Binding-site contacts:
Ligand atom C2 contacts residue PHE218 of chain 2.A at 3.6 Å (hydrophobic).
Ligand atom O2C contacts residue ASP295 of chain 2.A at 3.2 Å (salt-bridge).
Ligand atom C5 contacts residue LEU200 of chain 2.A at 3.7 Å (hydrophobic).
Ligand atom O6' contacts residue THR126 of chain 2.A at 3.6 Å.
Ligand atom O2 contacts residue ALA216 of chain 2.A at 3.5 Å (h-bond).
Ligand atom C5C contacts residue TYR233 of chain 2.A at 3.0 Å (hydrophobic).
Ligand atom C1' contacts residue ASN179 of chain 2.A at 3.2 Å.
Ligand atom O3C contacts residue ARG231 of chain 2.A at 3.6 Å.
Ligand atom N3 contacts residue LEU215 of chain 2.A at 3.6 Å.
Ligand atom C2 contacts residue ALA216 of chain 2.A at 3.6 Å (hydrophobic).
Ligand atom C6' contacts residue PHE178 of chain 2.A at 3.6 Å (hydrophobic).
Ligand atom N3 contacts residue PHE218 of chain 2.A at 3.3 Å.
Ligand atom O2' contacts residue ASN199 of chain 2.A at 2.8 Å (h-bond).
Ligand atom O4 contacts residue LEU215 of chain 2.A at 3.3 Å.
Ligand atom C4C contacts residue ARG231 of chain 2.A at 3.6 Å.
Ligand atom O1B contacts residue ASN179 of chain 2.A at 3.0 Å (h-bond).
Ligand atom N3 contacts residue ALA216 of chain 2.A at 2.8 Å (h-bond).
Ligand atom C4' contacts residue THR126 of chain 2.A at 3.1 Å.
Ligand atom O2 contacts residue PHE218 of chain 2.A at 3.1 Å (h-bond).
Ligand atom O1B contacts residue ARG231 of chain 2.A at 3.0 Å.
Ligand atom O4' contacts residue THR126 of chain 2.A at 2.6 Å.
Ligand atom C5' contacts residue THR126 of chain 2.A at 3.5 Å.
Ligand atom C6' contacts residue THR126 of chain 2.A at 3.0 Å.
Ligand atom O2 contacts residue ILE217 of chain 2.A at 3.3 Å.
Ligand atom O3' contacts residue TYR149 of chain 2.A at 3.7 Å.
Ligand atom O3A contacts residue ASN179 of chain 2.A at 3.3 Å (h-bond).
Ligand atom O2C contacts residue PHE218 of chain 2.A at 3.6 Å.
Ligand atom C5C contacts residue ARG231 of chain 2.A at 3.5 Å.
Ligand atom O2A contacts residue LEU200 of chain 2.A at 3.3 Å (h-bond).
Ligand atom C4 contacts residue LEU215 of chain 2.A at 3.6 Å (hydrophobic).
Ligand atom C4 contacts residue PHE218 of chain 2.A at 3.6 Å (hydrophobic).
Ligand atom C6 contacts residue LEU200 of chain 2.A at 3.6 Å (hydrophobic).
Ligand atom N1 contacts residue LEU200 of chain 2.A at 3.6 Å.
Ligand atom O1A contacts residue ARG292 of chain 2.A at 3.6 Å (salt-bridge).
Ligand atom O2B contacts residue ARG231 of chain 2.A at 3.3 Å (salt-bridge).
Ligand atom O3' contacts residue VAL86 of chain 2.A at 3.5 Å.
Ligand atom O4 contacts residue ALA216 of chain 2.A at 3.7 Å.
Ligand atom O4C contacts residue LEU200 of chain 2.A at 3.5 Å.
Ligand atom C4C contacts residue TYR233 of chain 2.A at 3.3 Å (hydrophobic).
Ligand atom O2A contacts residue ASN199 of chain 2.A at 3.5 Å.

This small molecule binds to this protein.
Small molecule (SMILES): O=c1ccn([C@@H]2O[C@H](CO[P](=O)(O)O[P](=O)(O)O[C@H]3O[C@H](CO)[C@@H](O)[C@H](O)[C@H]3O)[C@@H](O)[C@H]2O)c(=O)[nH]1

Sequence of chain 2.A:
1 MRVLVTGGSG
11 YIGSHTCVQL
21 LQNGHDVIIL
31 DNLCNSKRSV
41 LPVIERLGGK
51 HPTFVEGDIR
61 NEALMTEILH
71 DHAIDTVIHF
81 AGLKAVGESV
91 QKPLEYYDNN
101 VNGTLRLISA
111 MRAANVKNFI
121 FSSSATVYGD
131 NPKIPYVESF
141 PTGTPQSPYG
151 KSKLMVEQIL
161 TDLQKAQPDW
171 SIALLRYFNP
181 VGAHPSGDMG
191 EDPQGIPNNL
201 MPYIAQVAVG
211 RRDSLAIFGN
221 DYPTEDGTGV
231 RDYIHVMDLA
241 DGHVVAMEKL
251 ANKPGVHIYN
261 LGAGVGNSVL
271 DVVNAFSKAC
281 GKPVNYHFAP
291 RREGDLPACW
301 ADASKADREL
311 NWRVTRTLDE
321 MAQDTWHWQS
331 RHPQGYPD